The small molecule below binds the protein below.
Small molecule (SMILES): Cc1cc(CCCOc2c(C)cc(-c3noc(C(F)(F)F)n3)cc2C)on1

Sequence of chain 1.C:
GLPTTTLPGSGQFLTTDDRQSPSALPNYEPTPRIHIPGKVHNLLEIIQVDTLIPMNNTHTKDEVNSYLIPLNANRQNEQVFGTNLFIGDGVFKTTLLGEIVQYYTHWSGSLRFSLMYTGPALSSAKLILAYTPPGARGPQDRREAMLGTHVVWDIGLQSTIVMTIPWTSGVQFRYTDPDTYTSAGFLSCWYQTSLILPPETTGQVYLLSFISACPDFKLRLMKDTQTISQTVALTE

Binding-site contacts:
Ligand atom F1 contacts residue ALA150 of chain 1.A at 3.8 Å.
Ligand atom C4 contacts residue TYR197 of chain 1.A at 3.4 Å (hydrophobic).
Ligand atom C1C contacts residue TYR197 of chain 1.A at 3.5 Å (hydrophobic).
Ligand atom CM6 contacts residue VAL188 of chain 1.A at 3.8 Å (hydrophobic).
Ligand atom O1A contacts residue PRO174 of chain 1.A at 3.5 Å.
Ligand atom C2C contacts residue ILE104 of chain 1.A at 3.8 Å (hydrophobic).
Ligand atom C2A contacts residue TYR152 of chain 1.A at 3.7 Å (hydrophobic).
Ligand atom N3A contacts residue PHE186 of chain 1.A at 3.4 Å.
Ligand atom O1 contacts residue MET221 of chain 1.A at 3.7 Å.
Ligand atom F3 contacts residue PRO174 of chain 1.A at 2.9 Å.
Ligand atom F1 contacts residue PHE186 of chain 1.A at 3.8 Å.
Ligand atom C3C contacts residue TYR128 of chain 1.A at 3.3 Å (hydrophobic).
Ligand atom O1A contacts residue ALA24 of chain 1.C at 3.3 Å.
Ligand atom C1C contacts residue TYR128 of chain 1.A at 3.5 Å (hydrophobic).
Ligand atom CM6 contacts residue LEU25 of chain 1.C at 3.8 Å (hydrophobic).
Ligand atom F1 contacts residue MET224 of chain 1.A at 3.6 Å.
Ligand atom C5B contacts residue TYR152 of chain 1.A at 3.5 Å (hydrophobic).
Ligand atom C6B contacts residue TYR152 of chain 1.A at 3.6 Å (hydrophobic).
Ligand atom C2C contacts residue TYR128 of chain 1.A at 3.2 Å (hydrophobic).
Ligand atom CM4 contacts residue VAL176 of chain 1.A at 3.8 Å (hydrophobic).
Ligand atom CM2 contacts residue ILE104 of chain 1.A at 3.6 Å (hydrophobic).
Ligand atom F3 contacts residue VAL176 of chain 1.A at 3.6 Å.
Ligand atom C3B contacts residue MET224 of chain 1.A at 3.6 Å (hydrophobic).
Ligand atom N1A contacts residue PRO174 of chain 1.A at 3.5 Å.
Ligand atom F3 contacts residue MET151 of chain 1.A at 3.7 Å.
Ligand atom F3 contacts residue TYR152 of chain 1.A at 3.6 Å.
Ligand atom C3A contacts residue PHE186 of chain 1.A at 3.7 Å (hydrophobic).
Ligand atom F3 contacts residue SER175 of chain 1.A at 2.8 Å.
Ligand atom C3 contacts residue LEU106 of chain 1.A at 3.8 Å (hydrophobic).
Ligand atom CM2 contacts residue MET224 of chain 1.A at 3.5 Å (hydrophobic).
Ligand atom CM4 contacts residue ALA150 of chain 1.A at 3.6 Å (hydrophobic).
Ligand atom CM3 contacts residue ASN219 of chain 1.A at 3.8 Å.
Ligand atom C2B contacts residue ILE104 of chain 1.A at 3.8 Å (hydrophobic).
Ligand atom F3 contacts residue ALA150 of chain 1.A at 2.7 Å.
Ligand atom N1A contacts residue ALA24 of chain 1.C at 3.2 Å.
Ligand atom F2 contacts residue VAL176 of chain 1.A at 2.7 Å.
Ligand atom N3A contacts residue TYR152 of chain 1.A at 3.8 Å.
Ligand atom CM2 contacts residue TYR128 of chain 1.A at 3.4 Å (hydrophobic).
Ligand atom C2A contacts residue PHE186 of chain 1.A at 3.5 Å (hydrophobic).
Ligand atom CM6 contacts residue TYR152 of chain 1.A at 3.4 Å (hydrophobic).

Sequence of chain 1.A:
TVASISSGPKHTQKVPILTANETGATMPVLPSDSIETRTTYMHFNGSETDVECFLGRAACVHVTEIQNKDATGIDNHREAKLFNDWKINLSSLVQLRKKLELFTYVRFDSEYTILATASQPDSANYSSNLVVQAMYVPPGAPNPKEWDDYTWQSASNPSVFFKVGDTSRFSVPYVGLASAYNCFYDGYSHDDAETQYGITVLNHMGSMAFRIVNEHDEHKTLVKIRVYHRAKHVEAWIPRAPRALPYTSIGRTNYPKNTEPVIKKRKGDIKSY